Binding-site contacts:
Ligand atom O4 contacts residue ARG283 of chain 1.A at 3.6 Å (salt-bridge).
Ligand atom O3 contacts residue GLU294 of chain 1.A at 2.6 Å (salt-bridge).
Ligand atom O5 contacts residue GLN375 of chain 1.A at 3.4 Å (h-bond).
Ligand atom C6 contacts residue PRO309 of chain 1.A at 3.6 Å (hydrophobic).
Ligand atom C6 contacts residue GLN311 of chain 1.A at 3.6 Å.
Ligand atom O2 contacts residue LEU296 of chain 1.A at 3.4 Å.
Ligand atom O2 contacts residue ASN249 of chain 1.A at 3.2 Å (h-bond).
Ligand atom N2 contacts residue ASN120 of chain 4.A at 2.9 Å (h-bond).
Ligand atom C8 contacts residue ARG140 of chain 4.A at 3.2 Å.
Ligand atom O6 contacts residue GLN375 of chain 1.A at 3.3 Å.
Ligand atom C6 contacts residue ILE285 of chain 1.A at 3.5 Å (hydrophobic).
Ligand atom O3 contacts residue ASP250 of chain 1.A at 2.9 Å (salt-bridge).
Ligand atom O6 contacts residue ILE285 of chain 1.A at 2.8 Å (h-bond).
Ligand atom C1 contacts residue ASN120 of chain 4.A at 1.4 Å.
Ligand atom C6 contacts residue THR310 of chain 1.A at 3.6 Å.
Ligand atom O3 contacts residue GLN311 of chain 1.A at 3.3 Å.
Ligand atom O5 contacts residue GLY374 of chain 1.A at 3.4 Å.
Ligand atom O4 contacts residue ARG247 of chain 1.A at 3.1 Å (salt-bridge).
Ligand atom O3 contacts residue ARG283 of chain 1.A at 3.0 Å (salt-bridge).
Ligand atom O6 contacts residue THR310 of chain 1.A at 3.6 Å.
Ligand atom O4 contacts residue ILE287 of chain 1.A at 3.4 Å.
Ligand atom O4 contacts residue GLU294 of chain 1.A at 2.8 Å (salt-bridge).
Ligand atom C3 contacts residue GLY312 of chain 1.A at 3.2 Å.
Ligand atom C5 contacts residue ASN120 of chain 4.A at 3.6 Å.
Ligand atom O5 contacts residue ARG283 of chain 1.A at 3.2 Å (salt-bridge).
Ligand atom O6 contacts residue LYS308 of chain 1.A at 2.9 Å (salt-bridge).
Ligand atom N2 contacts residue ARG140 of chain 4.A at 3.4 Å (salt-bridge).
Ligand atom O3 contacts residue ASN249 of chain 1.A at 2.8 Å (h-bond).
Ligand atom C5 contacts residue ARG283 of chain 1.A at 3.6 Å.
Ligand atom O5 contacts residue GLY312 of chain 1.A at 3.6 Å (h-bond).
Ligand atom C6 contacts residue ASP250 of chain 1.A at 3.6 Å.
Ligand atom C2 contacts residue ASN120 of chain 4.A at 2.4 Å.
Ligand atom C3 contacts residue GLU294 of chain 1.A at 3.3 Å.
Ligand atom C4 contacts residue GLU294 of chain 1.A at 3.6 Å.
Ligand atom O5 contacts residue ASN120 of chain 4.A at 2.3 Å (h-bond).
Ligand atom O3 contacts residue GLY312 of chain 1.A at 2.9 Å (h-bond).
Ligand atom O6 contacts residue ASP250 of chain 1.A at 2.7 Å (salt-bridge).
Ligand atom C6 contacts residue LEU373 of chain 1.A at 3.4 Å (hydrophobic).
Ligand atom C7 contacts residue ASN120 of chain 4.A at 3.6 Å.
Ligand atom O2 contacts residue GLY312 of chain 1.A at 3.1 Å.

The small molecule below binds the protein below.
Small molecule (SMILES): CC(=O)N[C@H]1[C@H](O[C@H]2[C@H](O)[C@@H](NC(C)=O)CO[C@@H]2CO)O[C@H](CO)[C@@H](O[C@@H]2O[C@H](CO[C@H]3O[C@H](CO)[C@@H](O)[C@H](O)[C@@H]3O)[C@@H](O)[C@H](O[C@H]3O[C@H](CO)[C@@H](O)[C@H](O)[C@@H]3O[C@H]3O[C@H](CO)[C@@H](O)[C@H](O)[C@@H]3O[C@H]3O[C@H](CO)[C@@H](O)[C@H](O)[C@@H]3O)[C@@H]2O)[C@@H]1O

Sequence of chain 4.A:
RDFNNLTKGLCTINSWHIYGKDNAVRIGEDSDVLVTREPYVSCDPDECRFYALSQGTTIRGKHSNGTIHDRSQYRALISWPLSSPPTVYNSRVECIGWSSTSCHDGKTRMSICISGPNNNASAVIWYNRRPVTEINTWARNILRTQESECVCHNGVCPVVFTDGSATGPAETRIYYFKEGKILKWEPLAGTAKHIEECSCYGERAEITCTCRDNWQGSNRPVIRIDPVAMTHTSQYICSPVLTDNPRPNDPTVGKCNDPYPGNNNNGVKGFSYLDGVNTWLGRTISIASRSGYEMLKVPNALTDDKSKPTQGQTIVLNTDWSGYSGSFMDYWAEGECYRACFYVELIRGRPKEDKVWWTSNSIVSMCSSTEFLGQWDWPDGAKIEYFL

Sequence of chain 1.A:
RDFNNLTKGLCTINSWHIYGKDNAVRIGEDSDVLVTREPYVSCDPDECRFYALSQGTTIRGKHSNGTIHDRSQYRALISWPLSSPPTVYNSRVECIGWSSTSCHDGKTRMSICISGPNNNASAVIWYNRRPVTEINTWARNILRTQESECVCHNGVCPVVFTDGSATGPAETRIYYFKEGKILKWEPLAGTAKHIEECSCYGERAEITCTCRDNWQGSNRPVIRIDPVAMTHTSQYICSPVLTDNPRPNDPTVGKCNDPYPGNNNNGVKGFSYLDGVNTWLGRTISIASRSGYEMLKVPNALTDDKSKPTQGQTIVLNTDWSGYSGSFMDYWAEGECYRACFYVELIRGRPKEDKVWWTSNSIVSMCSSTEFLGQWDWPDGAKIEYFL